Sequence of chain 1.D:
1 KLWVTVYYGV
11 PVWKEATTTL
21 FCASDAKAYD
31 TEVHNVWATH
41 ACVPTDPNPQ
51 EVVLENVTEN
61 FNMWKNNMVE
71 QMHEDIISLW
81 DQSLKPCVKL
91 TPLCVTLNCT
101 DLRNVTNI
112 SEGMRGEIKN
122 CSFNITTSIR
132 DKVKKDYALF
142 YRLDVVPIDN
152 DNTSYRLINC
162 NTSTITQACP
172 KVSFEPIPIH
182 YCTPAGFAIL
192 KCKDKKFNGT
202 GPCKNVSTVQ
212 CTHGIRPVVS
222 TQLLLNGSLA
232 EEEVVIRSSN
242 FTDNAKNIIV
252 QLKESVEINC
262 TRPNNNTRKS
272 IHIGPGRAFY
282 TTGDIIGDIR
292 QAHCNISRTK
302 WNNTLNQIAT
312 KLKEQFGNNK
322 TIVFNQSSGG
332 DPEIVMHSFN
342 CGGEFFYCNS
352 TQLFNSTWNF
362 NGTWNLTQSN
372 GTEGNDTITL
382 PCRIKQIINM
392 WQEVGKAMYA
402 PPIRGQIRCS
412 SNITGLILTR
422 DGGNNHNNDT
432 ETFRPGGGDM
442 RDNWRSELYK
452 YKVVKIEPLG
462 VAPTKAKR

Binding-site contacts:
Ligand atom O5 contacts residue THR201 of chain 1.D at 4.5 Å.
Ligand atom C8 contacts residue SER239 of chain 1.D at 3.9 Å.
Ligand atom C4 contacts residue ASN199 of chain 1.D at 4.2 Å.
Ligand atom C5 contacts residue THR201 of chain 1.D at 4.5 Å.
Ligand atom C3 contacts residue ASN199 of chain 1.D at 3.8 Å.
Ligand atom N2 contacts residue THR201 of chain 1.D at 3.1 Å.
Ligand atom C7 contacts residue THR201 of chain 1.D at 3.8 Å.
Ligand atom C1 contacts residue THR201 of chain 1.D at 3.7 Å.
Ligand atom C2 contacts residue ASN199 of chain 1.D at 2.6 Å.
Ligand atom C1 contacts residue ASN199 of chain 1.D at 1.4 Å.
Ligand atom C8 contacts residue ASN199 of chain 1.D at 3.8 Å.
Ligand atom C8 contacts residue TRP64 of chain 1.D at 4.5 Å (hydrophobic).
Ligand atom C8 contacts residue THR201 of chain 1.D at 3.6 Å.
Ligand atom C5 contacts residue ASN199 of chain 1.D at 3.6 Å.
Ligand atom O7 contacts residue PHE242 of chain 1.D at 4.5 Å.
Ligand atom N2 contacts residue ASN199 of chain 1.D at 3.0 Å (h-bond).
Ligand atom C3 contacts residue THR201 of chain 1.D at 4.2 Å.
Ligand atom C7 contacts residue ASN199 of chain 1.D at 3.5 Å.
Ligand atom O5 contacts residue ASN199 of chain 1.D at 2.3 Å (h-bond).
Ligand atom C2 contacts residue THR201 of chain 1.D at 4.2 Å.
Ligand atom O7 contacts residue ASN199 of chain 1.D at 4.3 Å.
Ligand atom C8 contacts residue PHE242 of chain 1.D at 4.1 Å (hydrophobic).

A protein and the small-molecule ligand that binds it are described below.
Small molecule (SMILES): CC(=O)N[C@H]1[C@H](O[C@H]2[C@H](O)[C@@H](NC(C)=O)CO[C@@H]2CO)O[C@H](CO)[C@@H](O)[C@@H]1O